The protein below binds the small molecule below.
Small molecule (SMILES): CC(=O)N[C@H]1CO[C@H](CO[C@@H]2O[C@@H](C)[C@@H](O)[C@@H](O)[C@@H]2O)[C@@H](O)[C@@H]1O

Sequence of chain 1.A:
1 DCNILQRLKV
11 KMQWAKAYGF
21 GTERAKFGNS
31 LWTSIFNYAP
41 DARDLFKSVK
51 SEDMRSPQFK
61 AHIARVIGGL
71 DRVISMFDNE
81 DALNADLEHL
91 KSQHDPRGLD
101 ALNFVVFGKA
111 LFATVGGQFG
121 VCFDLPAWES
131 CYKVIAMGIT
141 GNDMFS

Binding-site contacts:
Ligand atom O5 contacts residue SER61 of chain 1.D at 4.4 Å.
Ligand atom C7 contacts residue ASN58 of chain 1.D at 3.6 Å.
Ligand atom O5 contacts residue ASN58 of chain 1.D at 2.3 Å (h-bond).
Ligand atom C4 contacts residue ASP81 of chain 1.A at 3.8 Å.
Ligand atom O7 contacts residue ASN58 of chain 1.D at 3.8 Å.
Ligand atom C1 contacts residue SER60 of chain 1.D at 4.3 Å.
Ligand atom C3 contacts residue ASP81 of chain 1.A at 4.0 Å.
Ligand atom C3 contacts residue ASN58 of chain 1.D at 3.8 Å.
Ligand atom C4 contacts residue ASN58 of chain 1.D at 4.2 Å.
Ligand atom C2 contacts residue ASN58 of chain 1.D at 2.5 Å.
Ligand atom O4 contacts residue ASP81 of chain 1.A at 2.5 Å (salt-bridge).
Ligand atom O3 contacts residue ASP81 of chain 1.A at 3.4 Å (salt-bridge).
Ligand atom C1 contacts residue ASN58 of chain 1.D at 1.4 Å.
Ligand atom C2 contacts residue ASP81 of chain 1.A at 3.6 Å.
Ligand atom C1 contacts residue SER60 of chain 1.D at 4.0 Å.
Ligand atom N2 contacts residue ASN58 of chain 1.D at 3.0 Å (h-bond).
Ligand atom O2 contacts residue ASP81 of chain 1.A at 3.9 Å.
Ligand atom C5 contacts residue ASN58 of chain 1.D at 3.6 Å.

Sequence of chain 1.D:
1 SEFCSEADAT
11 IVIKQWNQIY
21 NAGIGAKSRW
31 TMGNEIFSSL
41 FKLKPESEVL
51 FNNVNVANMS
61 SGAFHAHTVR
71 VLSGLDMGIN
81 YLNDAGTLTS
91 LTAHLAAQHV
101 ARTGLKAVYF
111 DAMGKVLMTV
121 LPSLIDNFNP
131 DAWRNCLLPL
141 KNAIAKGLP